The small molecule below binds the protein below.
Small molecule (SMILES): O=S(=O)(O)c1cccc2cccc(Nc3ccccc3)c12

Sequence of chain 1.FA:
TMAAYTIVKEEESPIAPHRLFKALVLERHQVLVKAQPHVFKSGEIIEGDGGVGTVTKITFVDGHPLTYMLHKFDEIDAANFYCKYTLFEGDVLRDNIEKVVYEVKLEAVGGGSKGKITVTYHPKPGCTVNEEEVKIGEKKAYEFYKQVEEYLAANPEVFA

Binding-site contacts:
Ligand atom C3 contacts residue TYR154 of chain 1.FA at 3.9 Å (hydrophobic).
Ligand atom C8 contacts residue VAL161 of chain 1.FA at 4.3 Å (hydrophobic).
Ligand atom O2 contacts residue TYR154 of chain 1.FA at 4.5 Å.
Ligand atom C9 contacts residue TYR154 of chain 1.FA at 3.5 Å (hydrophobic).
Ligand atom S contacts residue TYR154 of chain 1.FA at 3.7 Å.
Ligand atom C6 contacts residue LYS37 of chain 1.FA at 4.3 Å.
Ligand atom C5 contacts residue TYR154 of chain 1.FA at 3.5 Å (hydrophobic).
Ligand atom C16 contacts residue LYS37 of chain 1.FA at 4.1 Å.
Ligand atom C4 contacts residue ALA38 of chain 1.FA at 4.0 Å (hydrophobic).
Ligand atom S contacts residue LYS37 of chain 1.FA at 2.3 Å (salt-bridge).
Ligand atom C4 contacts residue LYS37 of chain 1.FA at 3.8 Å.
Ligand atom O1 contacts residue LYS37 of chain 1.FA at 0.7 Å (salt-bridge).
Ligand atom C2 contacts residue LYS37 of chain 1.FA at 3.5 Å.
Ligand atom C11 contacts residue LYS37 of chain 1.FA at 3.9 Å.
Ligand atom O3 contacts residue LYS37 of chain 1.FA at 3.2 Å (salt-bridge).
Ligand atom O2 contacts residue LYS37 of chain 1.FA at 2.9 Å (salt-bridge).
Ligand atom C8 contacts residue LYS37 of chain 1.FA at 3.8 Å.
Ligand atom C8 contacts residue TYR154 of chain 1.FA at 3.6 Å (hydrophobic).
Ligand atom C3 contacts residue ALA38 of chain 1.FA at 4.2 Å (hydrophobic).
Ligand atom C4 contacts residue TYR154 of chain 1.FA at 3.4 Å (hydrophobic).
Ligand atom C7 contacts residue VAL34 of chain 1.FA at 4.2 Å (hydrophobic).
Ligand atom C10 contacts residue TYR154 of chain 1.FA at 3.4 Å (hydrophobic).
Ligand atom C2 contacts residue TYR154 of chain 1.FA at 3.9 Å (hydrophobic).
Ligand atom C7 contacts residue TYR154 of chain 1.FA at 3.5 Å (hydrophobic).
Ligand atom O3 contacts residue TYR154 of chain 1.FA at 2.8 Å (h-bond).
Ligand atom C5 contacts residue LYS37 of chain 1.FA at 3.8 Å.
Ligand atom C9 contacts residue LYS37 of chain 1.FA at 3.2 Å.
Ligand atom N contacts residue LYS37 of chain 1.FA at 3.0 Å (salt-bridge).
Ligand atom C3 contacts residue LYS37 of chain 1.FA at 3.2 Å.
Ligand atom C1 contacts residue TYR154 of chain 1.FA at 3.8 Å (hydrophobic).
Ligand atom C1 contacts residue LYS37 of chain 1.FA at 3.6 Å.
Ligand atom C10 contacts residue LYS37 of chain 1.FA at 3.6 Å.
Ligand atom C6 contacts residue TYR154 of chain 1.FA at 3.5 Å (hydrophobic).
Ligand atom N contacts residue TYR154 of chain 1.FA at 4.0 Å.
Ligand atom C6 contacts residue VAL34 of chain 1.FA at 4.2 Å (hydrophobic).